A protein and the small-molecule ligand that binds it are described below.
Small molecule (SMILES): CC(=O)N[C@@H]1[C@@H](O)[C@H](O)[C@@H](CO)O[C@H]1O

Sequence of chain 1.E:
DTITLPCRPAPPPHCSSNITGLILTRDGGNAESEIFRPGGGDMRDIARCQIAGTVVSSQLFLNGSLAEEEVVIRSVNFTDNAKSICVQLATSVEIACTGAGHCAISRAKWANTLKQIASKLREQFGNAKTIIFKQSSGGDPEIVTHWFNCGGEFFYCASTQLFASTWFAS

Binding-site contacts:
Ligand atom C5 contacts residue ASN18 of chain 1.E at 3.6 Å.
Ligand atom O5 contacts residue ASN18 of chain 1.E at 2.3 Å (h-bond).
Ligand atom C7 contacts residue ASN18 of chain 1.E at 3.7 Å.
Ligand atom C3 contacts residue ASN18 of chain 1.E at 3.9 Å.
Ligand atom N2 contacts residue ASN18 of chain 1.E at 3.0 Å (h-bond).
Ligand atom C8 contacts residue SER17 of chain 1.E at 3.9 Å.
Ligand atom C7 contacts residue GLU96 of chain 1.E at 4.2 Å.
Ligand atom C8 contacts residue SER16 of chain 1.E at 3.2 Å.
Ligand atom O7 contacts residue GLU96 of chain 1.E at 3.5 Å.
Ligand atom C1 contacts residue ASN18 of chain 1.E at 1.4 Å.
Ligand atom O7 contacts residue ASN18 of chain 1.E at 3.9 Å.
Ligand atom O6 contacts residue ASN18 of chain 1.E at 4.4 Å.
Ligand atom C7 contacts residue SER17 of chain 1.E at 4.3 Å.
Ligand atom C2 contacts residue ASN18 of chain 1.E at 2.5 Å.
Ligand atom C1 contacts residue SER94 of chain 1.E at 4.5 Å.
Ligand atom C8 contacts residue GLU96 of chain 1.E at 4.2 Å.
Ligand atom O5 contacts residue SER94 of chain 1.E at 4.5 Å.
Ligand atom C4 contacts residue ASN18 of chain 1.E at 4.2 Å.